Sequence of chain 2.B:
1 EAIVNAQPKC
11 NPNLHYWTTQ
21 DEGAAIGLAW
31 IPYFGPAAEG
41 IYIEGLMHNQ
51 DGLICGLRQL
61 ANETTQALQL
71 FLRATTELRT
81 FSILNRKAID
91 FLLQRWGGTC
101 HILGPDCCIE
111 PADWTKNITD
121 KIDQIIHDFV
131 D

Sequence of chain 3.A:
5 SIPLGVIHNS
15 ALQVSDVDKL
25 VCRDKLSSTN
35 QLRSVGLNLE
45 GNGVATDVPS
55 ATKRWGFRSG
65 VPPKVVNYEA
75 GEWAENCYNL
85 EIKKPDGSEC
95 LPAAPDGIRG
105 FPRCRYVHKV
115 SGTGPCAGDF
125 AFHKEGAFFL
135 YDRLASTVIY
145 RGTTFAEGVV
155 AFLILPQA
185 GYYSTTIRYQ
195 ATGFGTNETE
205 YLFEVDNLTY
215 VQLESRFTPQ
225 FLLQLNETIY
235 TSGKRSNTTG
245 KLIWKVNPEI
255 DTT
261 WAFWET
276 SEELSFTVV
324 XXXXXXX

Sequence of chain 3.B:
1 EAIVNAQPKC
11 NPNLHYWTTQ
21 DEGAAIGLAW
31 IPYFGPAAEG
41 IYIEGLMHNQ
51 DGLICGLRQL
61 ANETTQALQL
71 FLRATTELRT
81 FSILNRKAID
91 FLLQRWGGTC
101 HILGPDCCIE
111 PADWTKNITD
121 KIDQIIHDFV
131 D

Binding-site contacts:
Ligand atom C2 contacts residue GOL1 of chain 3.M at 3.7 Å.
Ligand atom O6 contacts residue LEU28 of chain 2.B at 3.5 Å.
Ligand atom C8 contacts residue PRO8 of chain 3.B at 3.7 Å (hydrophobic).
Ligand atom C6 contacts residue PHE34 of chain 2.B at 3.4 Å (hydrophobic).
Ligand atom C1 contacts residue ASN62 of chain 3.B at 1.4 Å.
Ligand atom C8 contacts residue ALA131 of chain 3.A at 4.0 Å (hydrophobic).
Ligand atom C5 contacts residue GLN7 of chain 3.B at 3.9 Å.
Ligand atom O7 contacts residue ALA131 of chain 3.A at 4.2 Å.
Ligand atom C7 contacts residue ASN62 of chain 3.B at 3.6 Å.
Ligand atom O3 contacts residue GLU129 of chain 3.A at 4.0 Å.
Ligand atom O6 contacts residue PRO8 of chain 3.B at 3.6 Å.
Ligand atom O6 contacts residue LEU28 of chain 2.B at 4.2 Å.
Ligand atom O5 contacts residue ASN62 of chain 3.B at 2.3 Å (h-bond).
Ligand atom C1 contacts residue GLN7 of chain 3.B at 3.7 Å.
Ligand atom O6 contacts residue GLU129 of chain 3.A at 3.8 Å.
Ligand atom C7 contacts residue GLU129 of chain 3.A at 3.8 Å.
Ligand atom C3 contacts residue GOL1 of chain 3.M at 3.4 Å.
Ligand atom C1 contacts residue GOL1 of chain 3.M at 3.6 Å.
Ligand atom O6 contacts residue GLN7 of chain 3.B at 2.7 Å (h-bond).
Ligand atom C8 contacts residue THR65 of chain 3.B at 3.6 Å.
Ligand atom C4 contacts residue GOL1 of chain 3.M at 4.2 Å.
Ligand atom C8 contacts residue GLY130 of chain 3.A at 4.0 Å.
Ligand atom C8 contacts residue VAL153 of chain 3.A at 4.0 Å (hydrophobic).
Ligand atom N2 contacts residue GOL1 of chain 3.M at 2.9 Å (h-bond).
Ligand atom C6 contacts residue ALA6 of chain 3.B at 4.1 Å (hydrophobic).
Ligand atom C8 contacts residue TRP30 of chain 2.B at 4.0 Å (hydrophobic).
Ligand atom O4 contacts residue PHE34 of chain 2.B at 4.0 Å.
Ligand atom C8 contacts residue GOL1 of chain 3.M at 3.7 Å.
Ligand atom C7 contacts residue GOL1 of chain 3.M at 3.7 Å.
Ligand atom O7 contacts residue ASN62 of chain 3.B at 3.9 Å.
Ligand atom N2 contacts residue ASN62 of chain 3.B at 2.9 Å (h-bond).
Ligand atom O5 contacts residue GLN7 of chain 3.B at 2.9 Å (h-bond).
Ligand atom C8 contacts residue GLU129 of chain 3.A at 3.4 Å.
Ligand atom C3 contacts residue ASN62 of chain 3.B at 3.8 Å.
Ligand atom C5 contacts residue GOL1 of chain 3.M at 4.1 Å.
Ligand atom C2 contacts residue ASN62 of chain 3.B at 2.5 Å.
Ligand atom O7 contacts residue LEU43 of chain 3.A at 3.9 Å.
Ligand atom C6 contacts residue GLN7 of chain 3.B at 3.6 Å.
Ligand atom C5 contacts residue ASN62 of chain 3.B at 3.6 Å.
Ligand atom C6 contacts residue LEU28 of chain 2.B at 3.9 Å (hydrophobic).

A protein and the small-molecule ligand that binds it are described below.
Small molecule (SMILES): CC(=O)N[C@H]1[C@H](O[C@H]2[C@H](O)[C@@H](NC(C)=O)CO[C@@H]2CO)O[C@H](CO)[C@@H](O[C@@H]2O[C@H](CO[C@H]3O[C@H](CO)[C@@H](O)[C@H](O)[C@@H]3O)[C@@H](O)[C@H](O[C@H]3O[C@H](CO)[C@@H](O)[C@H](O)[C@@H]3O)[C@@H]2O)[C@@H]1O